The small molecule below binds the protein below.
Small molecule (SMILES): Nc1ccnc(=O)[nH]1

Sequence of chain 2.G:
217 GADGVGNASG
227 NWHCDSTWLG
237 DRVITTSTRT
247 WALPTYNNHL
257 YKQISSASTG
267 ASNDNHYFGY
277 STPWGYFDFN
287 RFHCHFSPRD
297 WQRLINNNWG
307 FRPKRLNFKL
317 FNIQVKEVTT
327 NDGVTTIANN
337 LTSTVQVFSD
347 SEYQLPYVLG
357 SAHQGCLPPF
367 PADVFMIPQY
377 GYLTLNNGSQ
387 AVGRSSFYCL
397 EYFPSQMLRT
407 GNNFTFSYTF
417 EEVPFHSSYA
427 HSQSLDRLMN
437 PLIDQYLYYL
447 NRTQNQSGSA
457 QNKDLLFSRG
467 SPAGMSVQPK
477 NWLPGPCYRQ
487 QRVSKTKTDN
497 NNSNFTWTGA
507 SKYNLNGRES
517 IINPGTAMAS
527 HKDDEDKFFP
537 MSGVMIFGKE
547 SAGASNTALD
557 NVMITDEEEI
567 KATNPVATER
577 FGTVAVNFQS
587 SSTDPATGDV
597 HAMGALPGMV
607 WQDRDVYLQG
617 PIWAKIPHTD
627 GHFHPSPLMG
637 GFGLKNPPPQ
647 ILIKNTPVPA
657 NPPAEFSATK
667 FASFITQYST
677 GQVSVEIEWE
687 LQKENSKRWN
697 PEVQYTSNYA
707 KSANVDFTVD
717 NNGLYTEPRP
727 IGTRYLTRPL

Binding-site contacts:
Ligand atom C5 contacts residue PHE629 of chain 2.B at 4.0 Å (hydrophobic).
Ligand atom N1 contacts residue HIS628 of chain 2.G at 2.6 Å (h-bond).
Ligand atom N1 contacts residue PHE629 of chain 2.G at 4.2 Å.
Ligand atom N3 contacts residue HIS630 of chain 2.B at 3.1 Å (h-bond).
Ligand atom O2 contacts residue HIS630 of chain 2.B at 4.0 Å.
Ligand atom C4 contacts residue HIS628 of chain 2.G at 4.4 Å.
Ligand atom C6 contacts residue HIS628 of chain 2.G at 3.1 Å.
Ligand atom N4 contacts residue PHE629 of chain 2.B at 4.4 Å.
Ligand atom C2 contacts residue HIS630 of chain 2.B at 3.8 Å.
Ligand atom N3 contacts residue HIS628 of chain 2.G at 4.1 Å.
Ligand atom O2 contacts residue HIS628 of chain 2.G at 3.5 Å (h-bond).
Ligand atom O2 contacts residue ASP626 of chain 2.G at 4.2 Å.
Ligand atom N4 contacts residue HIS630 of chain 2.B at 3.2 Å (h-bond).
Ligand atom C2 contacts residue HIS628 of chain 2.G at 3.3 Å.
Ligand atom C5 contacts residue HIS628 of chain 2.G at 4.0 Å.
Ligand atom C4 contacts residue HIS630 of chain 2.B at 3.6 Å.
Ligand atom C6 contacts residue PHE629 of chain 2.G at 4.0 Å (hydrophobic).
Ligand atom O2 contacts residue GLY627 of chain 2.G at 3.9 Å.

Sequence of chain 2.B:
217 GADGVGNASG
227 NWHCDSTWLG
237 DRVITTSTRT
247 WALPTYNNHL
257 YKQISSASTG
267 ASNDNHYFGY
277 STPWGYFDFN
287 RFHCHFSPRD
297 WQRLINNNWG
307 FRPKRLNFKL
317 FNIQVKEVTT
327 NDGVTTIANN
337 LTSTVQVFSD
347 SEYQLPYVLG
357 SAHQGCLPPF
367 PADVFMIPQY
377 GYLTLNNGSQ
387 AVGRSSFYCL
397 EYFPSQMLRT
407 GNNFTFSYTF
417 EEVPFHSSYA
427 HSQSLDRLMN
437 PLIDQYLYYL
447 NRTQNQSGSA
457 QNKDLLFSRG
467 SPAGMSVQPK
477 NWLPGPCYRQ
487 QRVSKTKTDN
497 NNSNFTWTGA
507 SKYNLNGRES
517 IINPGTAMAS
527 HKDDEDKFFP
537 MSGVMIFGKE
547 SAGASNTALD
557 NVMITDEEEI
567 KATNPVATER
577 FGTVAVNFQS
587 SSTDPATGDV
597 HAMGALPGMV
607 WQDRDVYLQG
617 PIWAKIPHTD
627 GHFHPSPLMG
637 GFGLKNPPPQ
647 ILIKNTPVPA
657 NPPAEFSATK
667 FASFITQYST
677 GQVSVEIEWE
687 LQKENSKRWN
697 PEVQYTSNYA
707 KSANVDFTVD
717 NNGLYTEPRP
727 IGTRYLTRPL